The protein below binds the small molecule below.
Small molecule (SMILES): Nc1ccn([C@H]2C[C@H](O)[C@@H](CO[P](=O)(O)O[P](=O)(O)OP(=O)(O)O)O2)c(=O)n1

Binding-site contacts:
Ligand atom C5' contacts residue HIS484 of chain 1.A at 3.8 Å.
Ligand atom C2 contacts residue LEU189 of chain 1.A at 3.8 Å (hydrophobic).
Ligand atom PG contacts residue HIS484 of chain 1.A at 3.5 Å.
Ligand atom N3 contacts residue GLN186 of chain 1.A at 3.5 Å (h-bond).
Ligand atom O4' contacts residue LEU483 of chain 1.A at 3.9 Å.
Ligand atom C2 contacts residue GLU185 of chain 1.A at 3.0 Å.
Ligand atom C1' contacts residue HIS484 of chain 1.A at 3.5 Å.
Ligand atom N1 contacts residue ARG188 of chain 1.A at 4.0 Å.
Ligand atom O2 contacts residue GLU185 of chain 1.A at 3.2 Å (salt-bridge).
Ligand atom N4 contacts residue ASP187 of chain 1.A at 2.8 Å (salt-bridge).
Ligand atom C3' contacts residue ARG188 of chain 1.A at 3.7 Å.
Ligand atom O3G contacts residue HIS484 of chain 1.A at 2.6 Å (h-bond).
Ligand atom O2 contacts residue ASP187 of chain 1.A at 3.8 Å.
Ligand atom O3' contacts residue LEU483 of chain 1.A at 3.6 Å.
Ligand atom N3 contacts residue GLU185 of chain 1.A at 3.1 Å (salt-bridge).
Ligand atom C6 contacts residue GLU185 of chain 1.A at 3.8 Å.
Ligand atom C1' contacts residue GLU185 of chain 1.A at 3.9 Å.
Ligand atom C4 contacts residue ARG188 of chain 1.A at 3.7 Å.
Ligand atom C4' contacts residue HIS484 of chain 1.A at 3.9 Å.
Ligand atom N3 contacts residue ASP187 of chain 1.A at 3.5 Å (salt-bridge).
Ligand atom O2 contacts residue LEU189 of chain 1.A at 2.8 Å (h-bond).
Ligand atom O4' contacts residue HIS484 of chain 1.A at 3.0 Å (h-bond).
Ligand atom C2 contacts residue GLN186 of chain 1.A at 3.8 Å.
Ligand atom O2 contacts residue ARG188 of chain 1.A at 3.3 Å (salt-bridge).
Ligand atom N1 contacts residue HIS484 of chain 1.A at 3.5 Å (h-bond).
Ligand atom O2G contacts residue HIS484 of chain 1.A at 3.5 Å (h-bond).
Ligand atom C2 contacts residue ARG188 of chain 1.A at 3.4 Å.
Ligand atom C6 contacts residue HIS484 of chain 1.A at 3.7 Å.
Ligand atom C5 contacts residue ARG188 of chain 1.A at 3.9 Å.
Ligand atom O2A contacts residue ARG188 of chain 1.A at 3.3 Å (salt-bridge).
Ligand atom N1 contacts residue GLU185 of chain 1.A at 3.3 Å (salt-bridge).
Ligand atom C4 contacts residue GLU185 of chain 1.A at 3.7 Å.
Ligand atom O2 contacts residue GLN186 of chain 1.A at 3.3 Å.
Ligand atom C1' contacts residue LEU483 of chain 1.A at 3.6 Å (hydrophobic).
Ligand atom N3 contacts residue ARG188 of chain 1.A at 3.3 Å (salt-bridge).
Ligand atom C5 contacts residue GLU185 of chain 1.A at 4.0 Å.
Ligand atom N4 contacts residue ARG188 of chain 1.A at 4.0 Å.
Ligand atom C4 contacts residue ASP187 of chain 1.A at 3.6 Å.
Ligand atom O5' contacts residue HIS484 of chain 1.A at 3.9 Å.
Ligand atom N4 contacts residue GLU185 of chain 1.A at 3.9 Å.

Sequence of chain 1.A:
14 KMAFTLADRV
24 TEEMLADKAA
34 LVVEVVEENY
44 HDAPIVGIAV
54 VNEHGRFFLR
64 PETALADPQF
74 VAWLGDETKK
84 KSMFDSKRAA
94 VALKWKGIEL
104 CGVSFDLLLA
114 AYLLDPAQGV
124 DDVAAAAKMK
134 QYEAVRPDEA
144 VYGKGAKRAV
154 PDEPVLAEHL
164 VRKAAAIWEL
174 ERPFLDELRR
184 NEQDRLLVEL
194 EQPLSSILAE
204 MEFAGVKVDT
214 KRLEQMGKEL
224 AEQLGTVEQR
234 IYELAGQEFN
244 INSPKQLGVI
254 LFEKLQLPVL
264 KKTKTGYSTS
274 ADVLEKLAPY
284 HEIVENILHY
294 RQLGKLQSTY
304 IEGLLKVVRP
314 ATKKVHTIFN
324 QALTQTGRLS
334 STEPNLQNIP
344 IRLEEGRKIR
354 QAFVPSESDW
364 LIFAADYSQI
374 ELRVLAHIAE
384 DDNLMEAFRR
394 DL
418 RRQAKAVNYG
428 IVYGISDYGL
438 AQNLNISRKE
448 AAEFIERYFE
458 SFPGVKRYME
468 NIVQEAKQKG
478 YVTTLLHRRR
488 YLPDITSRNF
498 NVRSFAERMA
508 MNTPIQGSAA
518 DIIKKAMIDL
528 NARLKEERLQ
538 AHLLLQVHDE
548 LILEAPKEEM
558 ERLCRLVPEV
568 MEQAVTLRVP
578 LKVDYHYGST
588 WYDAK